This small molecule binds to this protein.
Small molecule (SMILES): NC(=O)N[C@@H](CC(=O)O)C(=O)O

Sequence of chain 1.C:
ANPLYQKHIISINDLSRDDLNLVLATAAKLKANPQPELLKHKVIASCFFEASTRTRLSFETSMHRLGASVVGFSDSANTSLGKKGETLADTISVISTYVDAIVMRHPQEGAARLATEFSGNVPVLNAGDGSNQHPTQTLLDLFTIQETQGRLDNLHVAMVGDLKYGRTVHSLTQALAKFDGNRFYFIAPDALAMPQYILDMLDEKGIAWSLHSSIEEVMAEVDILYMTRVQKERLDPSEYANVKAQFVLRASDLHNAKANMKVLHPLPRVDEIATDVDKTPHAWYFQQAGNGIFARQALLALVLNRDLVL

Sequence of chain 2.C:
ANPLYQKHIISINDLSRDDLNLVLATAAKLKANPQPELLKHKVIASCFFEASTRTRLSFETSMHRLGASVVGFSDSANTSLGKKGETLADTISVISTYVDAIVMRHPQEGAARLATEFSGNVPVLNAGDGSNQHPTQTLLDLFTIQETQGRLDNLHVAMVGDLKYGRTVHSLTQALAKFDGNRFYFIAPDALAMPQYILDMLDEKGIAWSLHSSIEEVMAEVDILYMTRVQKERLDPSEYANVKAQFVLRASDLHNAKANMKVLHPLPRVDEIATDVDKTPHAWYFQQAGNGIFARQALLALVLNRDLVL

Binding-site contacts:
Ligand atom O61 contacts residue SER80 of chain 1.C at 3.0 Å (h-bond).
Ligand atom O62 contacts residue THR53 of chain 2.C at 4.3 Å.
Ligand atom O61 contacts residue ARG54 of chain 2.C at 3.3 Å (salt-bridge).
Ligand atom O2 contacts residue ARG105 of chain 2.C at 2.8 Å (salt-bridge).
Ligand atom C2 contacts residue SER52 of chain 2.C at 3.2 Å.
Ligand atom O62 contacts residue SER52 of chain 2.C at 3.2 Å (h-bond).
Ligand atom O62 contacts residue SER80 of chain 1.C at 4.3 Å.
Ligand atom O62 contacts residue PO41 of chain 2.H at 3.5 Å (h-bond).
Ligand atom C61 contacts residue PO41 of chain 2.H at 4.1 Å.
Ligand atom C4 contacts residue LYS83 of chain 1.C at 3.6 Å.
Ligand atom C6 contacts residue SER80 of chain 1.C at 3.4 Å.
Ligand atom O5 contacts residue LYS83 of chain 1.C at 3.5 Å (salt-bridge).
Ligand atom C2 contacts residue PO41 of chain 2.H at 3.2 Å.
Ligand atom N3 contacts residue ALA51 of chain 2.C at 3.5 Å (h-bond).
Ligand atom C61 contacts residue ARG54 of chain 2.C at 3.6 Å.
Ligand atom C5 contacts residue SER80 of chain 1.C at 4.0 Å.
Ligand atom C2 contacts residue ARG105 of chain 2.C at 3.8 Å.
Ligand atom O4 contacts residue SER80 of chain 1.C at 2.7 Å (h-bond).
Ligand atom C61 contacts residue THR53 of chain 2.C at 4.2 Å.
Ligand atom O62 contacts residue THR55 of chain 2.C at 3.7 Å.
Ligand atom C61 contacts residue SER52 of chain 2.C at 3.7 Å.
Ligand atom C4 contacts residue SER80 of chain 1.C at 3.6 Å.
Ligand atom C61 contacts residue SER80 of chain 1.C at 3.4 Å.
Ligand atom C2 contacts residue ALA51 of chain 2.C at 4.5 Å (hydrophobic).
Ligand atom O62 contacts residue ARG54 of chain 2.C at 2.8 Å.
Ligand atom C5 contacts residue PRO268 of chain 2.C at 3.8 Å (hydrophobic).
Ligand atom O2 contacts residue SER52 of chain 2.C at 3.4 Å (h-bond).
Ligand atom N3 contacts residue SER52 of chain 2.C at 3.6 Å.
Ligand atom C6 contacts residue PO41 of chain 2.H at 3.9 Å.
Ligand atom N1 contacts residue SER80 of chain 1.C at 4.4 Å.
Ligand atom C6 contacts residue SER52 of chain 2.C at 3.9 Å.
Ligand atom N1 contacts residue PO41 of chain 2.H at 2.7 Å (h-bond).
Ligand atom O2 contacts residue PO41 of chain 2.H at 2.8 Å (h-bond).
Ligand atom O4 contacts residue LYS83 of chain 1.C at 3.0 Å.
Ligand atom N3 contacts residue ARG105 of chain 2.C at 4.2 Å.
Ligand atom O61 contacts residue THR53 of chain 2.C at 3.8 Å.
Ligand atom N3 contacts residue SER80 of chain 1.C at 4.1 Å.
Ligand atom O61 contacts residue SER52 of chain 2.C at 4.2 Å.
Ligand atom O61 contacts residue LEU81 of chain 1.C at 3.8 Å.
Ligand atom N1 contacts residue SER52 of chain 2.C at 3.3 Å (h-bond).